This small molecule binds to this protein.
Small molecule (SMILES): CC(=O)N[C@@H]1[C@@H](O)[C@H](O)[C@@H](CO)O[C@H]1O

Sequence of chain 1.B:
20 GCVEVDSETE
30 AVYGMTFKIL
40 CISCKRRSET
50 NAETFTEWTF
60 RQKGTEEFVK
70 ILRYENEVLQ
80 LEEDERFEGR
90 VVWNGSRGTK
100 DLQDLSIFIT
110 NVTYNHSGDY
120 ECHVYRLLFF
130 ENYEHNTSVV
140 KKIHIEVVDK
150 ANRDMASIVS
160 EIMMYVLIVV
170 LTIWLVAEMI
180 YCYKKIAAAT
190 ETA

Binding-site contacts:
Ligand atom O5 contacts residue ARG89 of chain 1.B at 4.5 Å.
Ligand atom O7 contacts residue ASN110 of chain 1.B at 3.8 Å.
Ligand atom C8 contacts residue GLY33 of chain 1.B at 3.7 Å.
Ligand atom C7 contacts residue ASN110 of chain 1.B at 3.8 Å.
Ligand atom N2 contacts residue ASN110 of chain 1.B at 2.9 Å (h-bond).
Ligand atom C5 contacts residue ASN110 of chain 1.B at 3.7 Å.
Ligand atom N2 contacts residue GLY33 of chain 1.B at 3.4 Å (h-bond).
Ligand atom O7 contacts residue GLY33 of chain 1.B at 4.4 Å.
Ligand atom O5 contacts residue ASN110 of chain 1.B at 2.4 Å (h-bond).
Ligand atom C3 contacts residue ASN110 of chain 1.B at 3.8 Å.
Ligand atom C7 contacts residue GLY33 of chain 1.B at 3.6 Å.
Ligand atom C4 contacts residue ASN110 of chain 1.B at 4.2 Å.
Ligand atom C2 contacts residue ASN110 of chain 1.B at 2.5 Å.
Ligand atom C1 contacts residue ASN110 of chain 1.B at 1.4 Å.